Sequence of chain 3.B:
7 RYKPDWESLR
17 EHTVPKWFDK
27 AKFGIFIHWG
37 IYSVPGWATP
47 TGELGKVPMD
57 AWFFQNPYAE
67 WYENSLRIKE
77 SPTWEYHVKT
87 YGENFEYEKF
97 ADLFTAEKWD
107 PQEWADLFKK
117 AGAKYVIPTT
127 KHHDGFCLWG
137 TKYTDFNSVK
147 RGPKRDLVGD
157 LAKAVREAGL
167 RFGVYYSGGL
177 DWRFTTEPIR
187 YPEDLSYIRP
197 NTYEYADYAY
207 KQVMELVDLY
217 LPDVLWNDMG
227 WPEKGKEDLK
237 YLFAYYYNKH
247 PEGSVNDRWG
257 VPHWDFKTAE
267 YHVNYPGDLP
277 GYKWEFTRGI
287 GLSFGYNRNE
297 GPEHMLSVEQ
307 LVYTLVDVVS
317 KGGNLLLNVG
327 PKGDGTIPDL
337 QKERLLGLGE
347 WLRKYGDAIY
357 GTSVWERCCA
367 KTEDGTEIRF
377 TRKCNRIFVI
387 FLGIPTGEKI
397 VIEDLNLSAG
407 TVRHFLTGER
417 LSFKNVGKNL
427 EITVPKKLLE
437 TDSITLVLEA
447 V

Binding-site contacts:
Ligand atom CAB contacts residue PHE32 of chain 3.B at 3.7 Å (hydrophobic).
Ligand atom CAK contacts residue GLU66 of chain 3.B at 3.8 Å.
Ligand atom OAE contacts residue HIS128 of chain 3.B at 3.0 Å (h-bond).
Ligand atom OAD contacts residue HIS129 of chain 3.B at 3.9 Å.
Ligand atom CAI contacts residue HIS129 of chain 3.B at 3.3 Å.
Ligand atom CAK contacts residue HIS128 of chain 3.B at 3.9 Å.
Ligand atom CAA contacts residue THR283 of chain 3.B at 3.8 Å.
Ligand atom NAG contacts residue ARG254 of chain 3.B at 3.9 Å.
Ligand atom OAD contacts residue TYR64 of chain 3.B at 4.0 Å.
Ligand atom CAK contacts residue PHE290 of chain 3.B at 3.8 Å (hydrophobic).
Ligand atom CAB contacts residue TYR171 of chain 3.B at 3.8 Å (hydrophobic).
Ligand atom OAC contacts residue HIS129 of chain 3.B at 2.7 Å (h-bond).
Ligand atom CAI contacts residue ASP224 of chain 3.B at 3.4 Å.
Ligand atom CAJ contacts residue GLU66 of chain 3.B at 3.4 Å.
Ligand atom CAK contacts residue ASP224 of chain 3.B at 4.1 Å.
Ligand atom CAK contacts residue HIS34 of chain 3.B at 3.4 Å.
Ligand atom CAA contacts residue PHE290 of chain 3.B at 3.7 Å (hydrophobic).
Ligand atom OAC contacts residue TRP67 of chain 3.B at 2.9 Å (h-bond).
Ligand atom OAD contacts residue GLU66 of chain 3.B at 2.7 Å (salt-bridge).
Ligand atom CAB contacts residue HIS34 of chain 3.B at 3.8 Å.
Ligand atom CAL contacts residue ASP224 of chain 3.B at 3.9 Å.
Ligand atom CAJ contacts residue HIS128 of chain 3.B at 3.9 Å.
Ligand atom OAD contacts residue HIS128 of chain 3.B at 3.0 Å.
Ligand atom OAE contacts residue ASP224 of chain 3.B at 3.4 Å (salt-bridge).
Ligand atom CAJ contacts residue TYR64 of chain 3.B at 3.9 Å (hydrophobic).
Ligand atom CAA contacts residue ARG254 of chain 3.B at 4.0 Å.
Ligand atom CAF contacts residue MET225 of chain 3.B at 4.1 Å (hydrophobic).
Ligand atom CAF contacts residue ASP224 of chain 3.B at 3.2 Å.
Ligand atom CAJ contacts residue TRP67 of chain 3.B at 3.9 Å (hydrophobic).
Ligand atom CAH contacts residue HIS34 of chain 3.B at 4.1 Å.
Ligand atom CAL contacts residue PHE290 of chain 3.B at 4.0 Å (hydrophobic).
Ligand atom NAG contacts residue ASP224 of chain 3.B at 2.8 Å (salt-bridge).
Ligand atom CAA contacts residue GLU266 of chain 3.B at 3.4 Å.
Ligand atom CAI contacts residue TRP67 of chain 3.B at 3.9 Å (hydrophobic).
Ligand atom CAB contacts residue ASP224 of chain 3.B at 3.6 Å.
Ligand atom OAE contacts residue TYR171 of chain 3.B at 3.5 Å (h-bond).
Ligand atom OAD contacts residue TRP67 of chain 3.B at 3.2 Å (h-bond).
Ligand atom CAH contacts residue PHE290 of chain 3.B at 3.7 Å (hydrophobic).
Ligand atom OAE contacts residue HIS34 of chain 3.B at 2.6 Å (h-bond).
Ligand atom CAB contacts residue TRP222 of chain 3.B at 3.9 Å (hydrophobic).

This protein binds this small molecule.
Small molecule (SMILES): CC(C)[C@@H]1NC[C@@H](O)[C@H](O)[C@@H]1O